This protein binds this small molecule.
Small molecule (SMILES): CC(=O)N[C@@H]1[C@@H](O)[C@H](O)[C@@H](CO)O[C@H]1O

Sequence of chain 49.C:
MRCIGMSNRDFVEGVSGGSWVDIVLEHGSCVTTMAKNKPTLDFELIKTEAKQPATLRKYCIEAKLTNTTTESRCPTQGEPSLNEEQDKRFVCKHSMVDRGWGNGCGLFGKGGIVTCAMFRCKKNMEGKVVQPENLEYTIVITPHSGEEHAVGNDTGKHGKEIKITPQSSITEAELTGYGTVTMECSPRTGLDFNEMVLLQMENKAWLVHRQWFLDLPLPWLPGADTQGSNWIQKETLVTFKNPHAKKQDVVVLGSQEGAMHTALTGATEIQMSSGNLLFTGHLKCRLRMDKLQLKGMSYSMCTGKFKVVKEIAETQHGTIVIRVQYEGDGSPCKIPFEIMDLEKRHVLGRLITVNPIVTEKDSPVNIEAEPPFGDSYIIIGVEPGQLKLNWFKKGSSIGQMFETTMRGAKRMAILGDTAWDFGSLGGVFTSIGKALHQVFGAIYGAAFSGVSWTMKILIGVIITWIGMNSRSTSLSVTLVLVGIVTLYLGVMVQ

Sequence of chain 51.E:
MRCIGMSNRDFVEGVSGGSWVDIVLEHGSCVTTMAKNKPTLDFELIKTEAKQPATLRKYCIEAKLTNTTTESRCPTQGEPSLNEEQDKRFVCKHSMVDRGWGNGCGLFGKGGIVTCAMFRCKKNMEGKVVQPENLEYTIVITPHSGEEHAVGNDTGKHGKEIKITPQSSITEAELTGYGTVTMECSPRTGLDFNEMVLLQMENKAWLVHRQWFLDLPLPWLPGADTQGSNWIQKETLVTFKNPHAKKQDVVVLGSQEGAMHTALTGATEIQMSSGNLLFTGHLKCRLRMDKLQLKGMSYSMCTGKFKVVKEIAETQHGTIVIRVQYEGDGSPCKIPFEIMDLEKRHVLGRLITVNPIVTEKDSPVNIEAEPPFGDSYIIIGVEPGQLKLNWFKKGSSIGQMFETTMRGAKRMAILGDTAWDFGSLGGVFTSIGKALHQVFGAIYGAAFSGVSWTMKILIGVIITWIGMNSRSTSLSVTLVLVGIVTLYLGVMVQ

Binding-site contacts:
Ligand atom C2 contacts residue MET118 of chain 49.C at 4.5 Å (hydrophobic).
Ligand atom O5 contacts residue ASN67 of chain 49.C at 2.4 Å (h-bond).
Ligand atom C8 contacts residue SER300 of chain 51.E at 1.9 Å.
Ligand atom C8 contacts residue PHE90 of chain 49.C at 3.7 Å (hydrophobic).
Ligand atom O7 contacts residue PHE90 of chain 49.C at 4.4 Å.
Ligand atom C8 contacts residue MET118 of chain 49.C at 3.8 Å (hydrophobic).
Ligand atom N2 contacts residue ASN67 of chain 49.C at 2.9 Å (h-bond).
Ligand atom O7 contacts residue SER300 of chain 51.E at 4.3 Å.
Ligand atom C5 contacts residue ASN67 of chain 49.C at 3.7 Å.
Ligand atom C4 contacts residue ASN67 of chain 49.C at 4.2 Å.
Ligand atom C1 contacts residue ASN67 of chain 49.C at 1.4 Å.
Ligand atom C2 contacts residue ASN67 of chain 49.C at 2.5 Å.
Ligand atom C7 contacts residue MET118 of chain 49.C at 4.0 Å (hydrophobic).
Ligand atom C8 contacts residue ASN67 of chain 49.C at 4.4 Å.
Ligand atom C7 contacts residue PHE90 of chain 49.C at 4.2 Å (hydrophobic).
Ligand atom N2 contacts residue MET118 of chain 49.C at 3.6 Å.
Ligand atom C1 contacts residue MET118 of chain 49.C at 4.1 Å (hydrophobic).
Ligand atom N2 contacts residue SER300 of chain 51.E at 3.9 Å.
Ligand atom C7 contacts residue ASN67 of chain 49.C at 3.3 Å.
Ligand atom O7 contacts residue ASN67 of chain 49.C at 3.3 Å (h-bond).
Ligand atom C8 contacts residue ARG89 of chain 49.C at 3.3 Å.
Ligand atom C3 contacts residue ASN67 of chain 49.C at 3.8 Å.
Ligand atom C7 contacts residue SER300 of chain 51.E at 3.4 Å.